Sequence of chain 27.E:
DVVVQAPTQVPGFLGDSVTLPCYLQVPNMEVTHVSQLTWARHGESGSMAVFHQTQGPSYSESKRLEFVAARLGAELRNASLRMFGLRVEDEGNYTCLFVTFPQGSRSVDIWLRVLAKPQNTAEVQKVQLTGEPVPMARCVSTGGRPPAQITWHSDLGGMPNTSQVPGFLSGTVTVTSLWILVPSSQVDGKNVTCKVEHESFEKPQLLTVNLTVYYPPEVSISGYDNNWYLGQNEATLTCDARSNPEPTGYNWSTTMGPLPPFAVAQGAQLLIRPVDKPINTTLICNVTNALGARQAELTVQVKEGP

A small-molecule ligand and the protein it binds are described below.
Small molecule (SMILES): CC(=O)N[C@H]1[C@H](O[C@H]2[C@H](O)[C@@H](NC(C)=O)CO[C@@H]2CO)O[C@H](CO)[C@@H](O[C@@H]2O[C@H](CO)[C@@H](O)[C@H](O)[C@@H]2O)[C@@H]1O

Binding-site contacts:
Ligand atom C7 contacts residue GLY216 of chain 27.E at 2.7 Å.
Ligand atom C1 contacts residue ASN237 of chain 27.E at 1.4 Å.
Ligand atom N2 contacts residue GLY216 of chain 27.E at 2.6 Å (h-bond).
Ligand atom C8 contacts residue LYS217 of chain 27.E at 3.9 Å.
Ligand atom O7 contacts residue ASN237 of chain 27.E at 3.8 Å.
Ligand atom C7 contacts residue ASN237 of chain 27.E at 3.7 Å.
Ligand atom O5 contacts residue ASN237 of chain 27.E at 2.3 Å (h-bond).
Ligand atom O6 contacts residue ASN237 of chain 27.E at 4.4 Å.
Ligand atom C3 contacts residue ASN237 of chain 27.E at 3.9 Å.
Ligand atom O7 contacts residue GLY216 of chain 27.E at 3.9 Å.
Ligand atom C2 contacts residue GLY216 of chain 27.E at 3.9 Å.
Ligand atom N2 contacts residue ASN218 of chain 27.E at 4.4 Å.
Ligand atom C2 contacts residue ASN237 of chain 27.E at 2.6 Å.
Ligand atom C8 contacts residue GLY216 of chain 27.E at 2.1 Å.
Ligand atom C1 contacts residue GLY216 of chain 27.E at 4.3 Å.
Ligand atom C5 contacts residue ASN237 of chain 27.E at 3.6 Å.
Ligand atom C4 contacts residue ASN237 of chain 27.E at 4.3 Å.
Ligand atom N2 contacts residue ASN237 of chain 27.E at 3.1 Å (h-bond).
Ligand atom C7 contacts residue NAG1 of chain 27.I at 4.4 Å.
Ligand atom C7 contacts residue ASN218 of chain 27.E at 3.4 Å.
Ligand atom O7 contacts residue ASN218 of chain 27.E at 3.5 Å (h-bond).
Ligand atom C8 contacts residue NAG1 of chain 27.I at 4.3 Å.
Ligand atom O7 contacts residue NAG1 of chain 27.I at 3.7 Å.
Ligand atom C8 contacts residue ASN218 of chain 27.E at 2.8 Å.